Sequence of chain 2.A:
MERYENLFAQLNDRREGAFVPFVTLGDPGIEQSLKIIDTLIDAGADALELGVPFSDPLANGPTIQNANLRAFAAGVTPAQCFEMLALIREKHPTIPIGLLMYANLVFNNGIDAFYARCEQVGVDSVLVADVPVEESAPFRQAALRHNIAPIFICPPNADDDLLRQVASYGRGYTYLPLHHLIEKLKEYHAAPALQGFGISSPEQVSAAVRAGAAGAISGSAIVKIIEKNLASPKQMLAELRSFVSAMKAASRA

Binding-site contacts:
Ligand atom O1P contacts residue GLY211 of chain 2.A at 3.7 Å.
Ligand atom N1 contacts residue ASN60 of chain 2.A at 3.0 Å (h-bond).
Ligand atom C6 contacts residue ALA129 of chain 2.A at 3.7 Å (hydrophobic).
Ligand atom P contacts residue GLY234 of chain 2.A at 3.8 Å.
Ligand atom C2' contacts residue TYR175 of chain 2.A at 2.9 Å (hydrophobic).
Ligand atom C3 contacts residue LEU100 of chain 2.A at 3.7 Å (hydrophobic).
Ligand atom C9 contacts residue LEU100 of chain 2.A at 3.7 Å (hydrophobic).
Ligand atom C8 contacts residue LEU100 of chain 2.A at 3.6 Å (hydrophobic).
Ligand atom C7 contacts residue TYR102 of chain 2.A at 3.7 Å (hydrophobic).
Ligand atom C2 contacts residue LEU100 of chain 2.A at 3.8 Å (hydrophobic).
Ligand atom C7 contacts residue ASN60 of chain 2.A at 3.0 Å.
Ligand atom C1' contacts residue TYR175 of chain 2.A at 3.0 Å (hydrophobic).
Ligand atom C4 contacts residue TYR175 of chain 2.A at 4.0 Å (hydrophobic).
Ligand atom C6 contacts residue TYR102 of chain 2.A at 3.8 Å (hydrophobic).
Ligand atom C7 contacts residue LEU100 of chain 2.A at 3.5 Å (hydrophobic).
Ligand atom C3' contacts residue TYR175 of chain 2.A at 3.3 Å (hydrophobic).
Ligand atom O3P contacts residue GLY234 of chain 2.A at 4.0 Å.
Ligand atom N1 contacts residue ILE64 of chain 2.A at 3.4 Å.
Ligand atom C6 contacts residue LEU100 of chain 2.A at 3.8 Å (hydrophobic).
Ligand atom O3P contacts residue SER235 of chain 2.A at 2.6 Å (h-bond).
Ligand atom C5 contacts residue LEU100 of chain 2.A at 4.0 Å (hydrophobic).
Ligand atom O2P contacts residue SER233 of chain 2.A at 4.0 Å.
Ligand atom C6 contacts residue ALA59 of chain 2.A at 3.3 Å (hydrophobic).
Ligand atom O4P contacts residue SER235 of chain 2.A at 4.1 Å.
Ligand atom O4P contacts residue GLY234 of chain 2.A at 3.6 Å (h-bond).
Ligand atom O3P contacts residue ILE64 of chain 2.A at 3.9 Å.
Ligand atom C8 contacts residue ASN60 of chain 2.A at 3.2 Å.
Ligand atom C3' contacts residue LEU100 of chain 2.A at 4.0 Å (hydrophobic).
Ligand atom C2' contacts residue ILE232 of chain 2.A at 3.8 Å (hydrophobic).
Ligand atom C5 contacts residue ALA129 of chain 2.A at 4.2 Å (hydrophobic).
Ligand atom N1 contacts residue PHE22 of chain 2.A at 3.8 Å.
Ligand atom C4 contacts residue LEU100 of chain 2.A at 3.8 Å (hydrophobic).
Ligand atom O2P contacts residue SER235 of chain 2.A at 3.2 Å (h-bond).
Ligand atom C7 contacts residue ALA59 of chain 2.A at 3.3 Å (hydrophobic).
Ligand atom C2 contacts residue ILE64 of chain 2.A at 3.6 Å (hydrophobic).
Ligand atom P contacts residue SER235 of chain 2.A at 3.6 Å.
Ligand atom N1 contacts residue LEU100 of chain 2.A at 3.8 Å.
Ligand atom O1P contacts residue GLY213 of chain 2.A at 3.7 Å.
Ligand atom C2 contacts residue PHE22 of chain 2.A at 3.4 Å (hydrophobic).
Ligand atom O2P contacts residue GLY234 of chain 2.A at 2.9 Å (h-bond).

This small molecule binds to this protein.
Small molecule (SMILES): O=P(O)(O)OCCCc1c[nH]c2ccccc12